Binding-site contacts:
Ligand atom O4 contacts residue MET20 of chain 1.C at 3.2 Å (h-bond).
Ligand atom O2 contacts residue HIS17 of chain 1.C at 3.2 Å.
Ligand atom O2 contacts residue PRO18 of chain 1.C at 3.0 Å (h-bond).
Ligand atom O2 contacts residue MET20 of chain 1.C at 4.1 Å.
Ligand atom O1 contacts residue LEU19 of chain 1.C at 3.7 Å.
Ligand atom O4 contacts residue LEU19 of chain 1.C at 3.7 Å.
Ligand atom C4 contacts residue ARG6 of chain 1.C at 4.1 Å.
Ligand atom C2 contacts residue ARG6 of chain 1.C at 4.5 Å.
Ligand atom O3 contacts residue ARG6 of chain 1.C at 3.2 Å (salt-bridge).
Ligand atom O2 contacts residue LEU19 of chain 1.C at 2.6 Å (h-bond).
Ligand atom O3 contacts residue HIS17 of chain 1.C at 3.8 Å.
Ligand atom O4 contacts residue HIS17 of chain 1.C at 3.6 Å (h-bond).
Ligand atom O2 contacts residue ARG6 of chain 1.C at 3.6 Å (salt-bridge).
Ligand atom C2 contacts residue LEU19 of chain 1.C at 4.4 Å (hydrophobic).
Ligand atom C3 contacts residue ARG6 of chain 1.C at 3.4 Å.
Ligand atom S contacts residue ARG6 of chain 1.C at 3.8 Å.
Ligand atom S contacts residue PRO18 of chain 1.C at 4.2 Å.
Ligand atom O3 contacts residue PRO18 of chain 1.C at 4.3 Å.
Ligand atom C1 contacts residue ARG6 of chain 1.C at 4.3 Å.
Ligand atom O4 contacts residue PRO18 of chain 1.C at 4.5 Å.
Ligand atom S contacts residue LEU19 of chain 1.C at 3.8 Å.
Ligand atom S contacts residue HIS17 of chain 1.C at 3.9 Å.
Ligand atom O1 contacts residue ARG6 of chain 1.C at 3.3 Å (salt-bridge).
Ligand atom S contacts residue MET20 of chain 1.C at 4.3 Å.

Sequence of chain 1.C:
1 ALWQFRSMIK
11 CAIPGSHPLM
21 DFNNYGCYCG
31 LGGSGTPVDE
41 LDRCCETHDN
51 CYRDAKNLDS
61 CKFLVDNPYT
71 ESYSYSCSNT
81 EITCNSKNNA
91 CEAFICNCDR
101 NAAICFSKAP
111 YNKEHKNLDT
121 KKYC

A protein and the small-molecule ligand that binds it are described below.
Small molecule (SMILES): CCCCCCCCOS(=O)(=O)[O-]